Binding-site contacts:
Ligand atom C4 contacts residue ASN87 of chain 21.Q at 4.2 Å.
Ligand atom C7 contacts residue ASN87 of chain 21.Q at 3.6 Å.
Ligand atom C5 contacts residue SER89 of chain 21.Q at 4.3 Å.
Ligand atom O6 contacts residue LEU151 of chain 21.Q at 3.4 Å.
Ligand atom C5 contacts residue LEU151 of chain 21.Q at 4.1 Å (hydrophobic).
Ligand atom O7 contacts residue ASP85 of chain 21.Q at 4.3 Å.
Ligand atom O5 contacts residue SER79 of chain 21.Q at 4.4 Å.
Ligand atom O7 contacts residue ASN87 of chain 21.Q at 3.9 Å.
Ligand atom C6 contacts residue LEU151 of chain 21.Q at 3.8 Å (hydrophobic).
Ligand atom C1 contacts residue ASN87 of chain 21.Q at 1.4 Å.
Ligand atom N2 contacts residue ASN87 of chain 21.Q at 2.9 Å (h-bond).
Ligand atom C2 contacts residue ASN87 of chain 21.Q at 2.4 Å.
Ligand atom C5 contacts residue ASN87 of chain 21.Q at 3.7 Å.
Ligand atom O5 contacts residue ASN87 of chain 21.Q at 2.3 Å (h-bond).
Ligand atom C1 contacts residue SER89 of chain 21.Q at 4.5 Å.
Ligand atom O4 contacts residue LEU151 of chain 21.Q at 3.7 Å.
Ligand atom C4 contacts residue LEU151 of chain 21.Q at 4.4 Å (hydrophobic).
Ligand atom C3 contacts residue ASN87 of chain 21.Q at 3.7 Å.
Ligand atom O5 contacts residue SER89 of chain 21.Q at 4.1 Å.

Sequence of chain 21.Q:
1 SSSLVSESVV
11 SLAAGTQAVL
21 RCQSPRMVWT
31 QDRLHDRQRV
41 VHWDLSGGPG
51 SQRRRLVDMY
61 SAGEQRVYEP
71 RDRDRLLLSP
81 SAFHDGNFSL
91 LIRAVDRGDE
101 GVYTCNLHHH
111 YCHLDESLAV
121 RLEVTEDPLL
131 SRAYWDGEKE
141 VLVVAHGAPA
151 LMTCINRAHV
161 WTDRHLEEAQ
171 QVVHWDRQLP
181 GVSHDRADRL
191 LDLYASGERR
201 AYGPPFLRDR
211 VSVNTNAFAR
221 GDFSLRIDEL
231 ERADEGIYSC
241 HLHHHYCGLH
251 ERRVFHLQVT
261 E

This small molecule binds to this protein.
Small molecule (SMILES): CC(=O)N[C@@H]1[C@@H](O)[C@H](O)[C@@H](CO)O[C@H]1O